Binding-site contacts:
Ligand atom O7 contacts residue PHE83 of chain 1.B at 3.2 Å.
Ligand atom C7 contacts residue PHE83 of chain 1.B at 3.5 Å (hydrophobic).
Ligand atom C4 contacts residue ASN165 of chain 1.B at 4.2 Å.
Ligand atom C1 contacts residue ASN165 of chain 1.B at 1.4 Å.
Ligand atom C7 contacts residue THR140 of chain 1.B at 4.2 Å.
Ligand atom N2 contacts residue THR167 of chain 1.B at 4.4 Å.
Ligand atom C8 contacts residue PHE83 of chain 1.B at 3.5 Å (hydrophobic).
Ligand atom C8 contacts residue THR140 of chain 1.B at 3.5 Å.
Ligand atom N2 contacts residue PHE83 of chain 1.B at 4.2 Å.
Ligand atom C3 contacts residue ASN165 of chain 1.B at 3.8 Å.
Ligand atom C4 contacts residue THR140 of chain 1.B at 4.1 Å.
Ligand atom C5 contacts residue ASN165 of chain 1.B at 3.6 Å.
Ligand atom C8 contacts residue TRP13 of chain 1.B at 3.5 Å (hydrophobic).
Ligand atom O5 contacts residue ASN165 of chain 1.B at 2.3 Å (h-bond).
Ligand atom C2 contacts residue ASN165 of chain 1.B at 2.5 Å.
Ligand atom C6 contacts residue PHE163 of chain 1.B at 3.9 Å (hydrophobic).
Ligand atom O5 contacts residue THR167 of chain 1.B at 3.9 Å.
Ligand atom N2 contacts residue ASN165 of chain 1.B at 3.1 Å (h-bond).
Ligand atom C3 contacts residue THR140 of chain 1.B at 4.0 Å.
Ligand atom O5 contacts residue PHE163 of chain 1.B at 4.2 Å.
Ligand atom C7 contacts residue ASN165 of chain 1.B at 3.5 Å.
Ligand atom C5 contacts residue PHE163 of chain 1.B at 4.4 Å (hydrophobic).
Ligand atom O4 contacts residue THR140 of chain 1.B at 3.7 Å.
Ligand atom O7 contacts residue ASN165 of chain 1.B at 3.4 Å (h-bond).
Ligand atom C1 contacts residue THR167 of chain 1.B at 3.4 Å.
Ligand atom C2 contacts residue THR167 of chain 1.B at 4.4 Å.
Ligand atom C5 contacts residue THR140 of chain 1.B at 3.9 Å.
Ligand atom C5 contacts residue THR167 of chain 1.B at 4.2 Å.
Ligand atom O7 contacts residue PHE163 of chain 1.B at 3.7 Å.

A small-molecule ligand and the protein it binds are described below.
Small molecule (SMILES): CC(=O)N[C@H]1[C@H](O[C@H]2[C@H](O)[C@@H](NC(C)=O)CO[C@@H]2CO)O[C@H](CO)[C@@H](O[C@@H]2O[C@H](CO)[C@@H](O)[C@H](O)[C@@H]2O)[C@@H]1O

Sequence of chain 1.B:
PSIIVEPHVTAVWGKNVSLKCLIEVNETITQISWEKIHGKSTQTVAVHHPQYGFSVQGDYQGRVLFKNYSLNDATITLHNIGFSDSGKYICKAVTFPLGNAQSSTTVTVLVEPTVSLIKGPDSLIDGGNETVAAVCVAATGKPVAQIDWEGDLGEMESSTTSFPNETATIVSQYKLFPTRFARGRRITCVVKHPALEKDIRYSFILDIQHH